Sequence of chain 1.B:
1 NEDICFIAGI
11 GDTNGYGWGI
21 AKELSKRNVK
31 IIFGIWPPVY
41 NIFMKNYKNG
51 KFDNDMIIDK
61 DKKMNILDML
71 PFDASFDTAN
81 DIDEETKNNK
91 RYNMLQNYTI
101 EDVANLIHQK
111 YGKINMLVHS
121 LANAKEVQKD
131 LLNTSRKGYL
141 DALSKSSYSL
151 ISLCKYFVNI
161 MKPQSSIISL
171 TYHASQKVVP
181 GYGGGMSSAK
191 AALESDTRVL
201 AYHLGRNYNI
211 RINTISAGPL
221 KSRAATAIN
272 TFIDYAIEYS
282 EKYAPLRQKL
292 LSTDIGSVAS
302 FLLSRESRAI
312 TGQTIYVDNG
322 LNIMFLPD

This small molecule binds to this protein.
Small molecule (SMILES): Oc1cc(Cl)ccc1Oc1ccc(Cl)cc1Cl

Binding-site contacts:
Ligand atom C4 contacts residue NAD1 of chain 1.F at 3.7 Å.
Ligand atom C10 contacts residue ALA122 of chain 1.B at 3.4 Å (hydrophobic).
Ligand atom CL16 contacts residue ALA122 of chain 1.B at 3.7 Å.
Ligand atom C5 contacts residue NAD1 of chain 1.F at 3.8 Å.
Ligand atom C4 contacts residue ILE228 of chain 1.B at 4.2 Å (hydrophobic).
Ligand atom C3 contacts residue ILE228 of chain 1.B at 4.2 Å (hydrophobic).
Ligand atom C12 contacts residue VAL127 of chain 1.B at 3.9 Å (hydrophobic).
Ligand atom C2 contacts residue NAD1 of chain 1.F at 3.4 Å.
Ligand atom CL16 contacts residue NAD1 of chain 1.F at 3.6 Å.
Ligand atom O7 contacts residue NAD1 of chain 1.F at 3.2 Å (h-bond).
Ligand atom O17 contacts residue TYR182 of chain 1.B at 2.6 Å (h-bond).
Ligand atom C10 contacts residue ALA224 of chain 1.B at 4.0 Å (hydrophobic).
Ligand atom CL16 contacts residue ALA224 of chain 1.B at 3.5 Å.
Ligand atom CL14 contacts residue PHE273 of chain 1.B at 3.8 Å.
Ligand atom C13 contacts residue ILE228 of chain 1.B at 4.1 Å (hydrophobic).
Ligand atom C1 contacts residue NAD1 of chain 1.F at 3.3 Å.
Ligand atom C4 contacts residue ALA225 of chain 1.B at 3.8 Å (hydrophobic).
Ligand atom C6 contacts residue NAD1 of chain 1.F at 3.5 Å.
Ligand atom CL14 contacts residue TYR172 of chain 1.B at 3.5 Å.
Ligand atom C9 contacts residue ALA224 of chain 1.B at 3.7 Å (hydrophobic).
Ligand atom C10 contacts residue ASN123 of chain 1.B at 4.0 Å.
Ligand atom C13 contacts residue TYR182 of chain 1.B at 4.3 Å (hydrophobic).
Ligand atom C2 contacts residue TYR182 of chain 1.B at 4.3 Å (hydrophobic).
Ligand atom O17 contacts residue NAD1 of chain 1.F at 2.5 Å (h-bond).
Ligand atom C3 contacts residue NAD1 of chain 1.F at 3.2 Å.
Ligand atom CL15 contacts residue ALA124 of chain 1.B at 3.1 Å.
Ligand atom CL15 contacts residue ASN123 of chain 1.B at 3.7 Å.
Ligand atom C11 contacts residue ASN123 of chain 1.B at 4.3 Å.
Ligand atom O17 contacts residue TYR172 of chain 1.B at 4.2 Å.
Ligand atom C1 contacts residue TYR172 of chain 1.B at 3.9 Å (hydrophobic).
Ligand atom C3 contacts residue ALA225 of chain 1.B at 3.8 Å (hydrophobic).
Ligand atom C6 contacts residue TYR182 of chain 1.B at 3.5 Å (hydrophobic).
Ligand atom C1 contacts residue TYR182 of chain 1.B at 3.5 Å (hydrophobic).
Ligand atom CL15 contacts residue VAL127 of chain 1.B at 4.0 Å.
Ligand atom CL14 contacts residue NAD1 of chain 1.F at 3.7 Å.
Ligand atom C12 contacts residue MET186 of chain 1.B at 3.9 Å (hydrophobic).
Ligand atom C9 contacts residue NAD1 of chain 1.F at 4.3 Å.
Ligand atom C8 contacts residue NAD1 of chain 1.F at 3.9 Å.
Ligand atom O17 contacts residue LYS190 of chain 1.B at 3.9 Å.
Ligand atom C9 contacts residue ALA122 of chain 1.B at 3.8 Å (hydrophobic).